Sequence of chain 1.E:
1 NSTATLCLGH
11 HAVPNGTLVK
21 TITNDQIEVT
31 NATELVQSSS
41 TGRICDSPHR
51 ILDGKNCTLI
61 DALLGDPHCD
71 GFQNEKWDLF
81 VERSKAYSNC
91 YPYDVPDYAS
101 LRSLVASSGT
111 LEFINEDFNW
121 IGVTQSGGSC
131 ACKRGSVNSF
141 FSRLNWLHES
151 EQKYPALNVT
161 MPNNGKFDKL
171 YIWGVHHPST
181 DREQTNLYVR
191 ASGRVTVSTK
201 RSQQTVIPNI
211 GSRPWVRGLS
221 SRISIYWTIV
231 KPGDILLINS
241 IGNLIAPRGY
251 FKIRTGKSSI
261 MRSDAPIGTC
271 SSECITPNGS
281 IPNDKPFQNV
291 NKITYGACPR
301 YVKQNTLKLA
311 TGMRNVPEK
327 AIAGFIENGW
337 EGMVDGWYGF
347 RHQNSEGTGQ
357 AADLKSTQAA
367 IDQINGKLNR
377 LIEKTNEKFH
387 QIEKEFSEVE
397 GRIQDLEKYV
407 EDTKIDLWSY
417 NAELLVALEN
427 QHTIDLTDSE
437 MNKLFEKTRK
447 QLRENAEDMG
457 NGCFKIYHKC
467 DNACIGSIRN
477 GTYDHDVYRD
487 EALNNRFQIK

Binding-site contacts:
Ligand atom N2 contacts residue ASN158 of chain 1.E at 3.0 Å (h-bond).
Ligand atom C7 contacts residue TRP215 of chain 1.F at 3.8 Å (hydrophobic).
Ligand atom O5 contacts residue LEU237 of chain 1.E at 4.1 Å.
Ligand atom O7 contacts residue TRP215 of chain 1.F at 2.8 Å (h-bond).
Ligand atom C8 contacts residue ILE235 of chain 1.E at 3.7 Å (hydrophobic).
Ligand atom C1 contacts residue ASN158 of chain 1.E at 1.4 Å.
Ligand atom C5 contacts residue LEU237 of chain 1.E at 4.3 Å (hydrophobic).
Ligand atom C4 contacts residue TRP215 of chain 1.F at 4.0 Å (hydrophobic).
Ligand atom C2 contacts residue SER212 of chain 1.F at 3.8 Å.
Ligand atom C8 contacts residue PRO214 of chain 1.F at 4.3 Å (hydrophobic).
Ligand atom C5 contacts residue ASN158 of chain 1.E at 3.6 Å.
Ligand atom C3 contacts residue SER212 of chain 1.F at 4.2 Å.
Ligand atom C3 contacts residue ASN158 of chain 1.E at 3.9 Å.
Ligand atom N2 contacts residue SER212 of chain 1.F at 2.9 Å (h-bond).
Ligand atom O5 contacts residue TRP215 of chain 1.F at 3.9 Å.
Ligand atom C2 contacts residue TRP215 of chain 1.F at 4.1 Å (hydrophobic).
Ligand atom C8 contacts residue THR160 of chain 1.E at 4.2 Å.
Ligand atom C6 contacts residue THR160 of chain 1.E at 4.0 Å.
Ligand atom O6 contacts residue THR160 of chain 1.E at 4.3 Å.
Ligand atom C8 contacts residue ASN158 of chain 1.E at 4.5 Å.
Ligand atom C7 contacts residue PRO214 of chain 1.F at 4.2 Å (hydrophobic).
Ligand atom O5 contacts residue TRP215 of chain 1.F at 4.1 Å.
Ligand atom C6 contacts residue TRP215 of chain 1.F at 4.3 Å (hydrophobic).
Ligand atom C4 contacts residue ASN158 of chain 1.E at 4.3 Å.
Ligand atom C7 contacts residue SER212 of chain 1.F at 3.7 Å.
Ligand atom O7 contacts residue ARG213 of chain 1.F at 4.1 Å.
Ligand atom C6 contacts residue TRP215 of chain 1.F at 4.3 Å (hydrophobic).
Ligand atom O6 contacts residue TRP215 of chain 1.F at 4.0 Å.
Ligand atom O3 contacts residue TRP215 of chain 1.F at 4.1 Å.
Ligand atom C1 contacts residue SER212 of chain 1.F at 3.9 Å.
Ligand atom O7 contacts residue ASN158 of chain 1.E at 3.2 Å (h-bond).
Ligand atom C7 contacts residue ASN158 of chain 1.E at 3.3 Å.
Ligand atom C6 contacts residue LEU237 of chain 1.E at 4.5 Å (hydrophobic).
Ligand atom C2 contacts residue ASN158 of chain 1.E at 2.5 Å.
Ligand atom C5 contacts residue TRP215 of chain 1.F at 3.7 Å (hydrophobic).
Ligand atom O7 contacts residue PRO214 of chain 1.F at 3.3 Å.
Ligand atom O5 contacts residue ASN158 of chain 1.E at 2.3 Å (h-bond).
Ligand atom C8 contacts residue SER212 of chain 1.F at 3.6 Å.
Ligand atom C1 contacts residue TRP215 of chain 1.F at 3.8 Å (hydrophobic).

A small-molecule ligand and the protein it binds are described below.
Small molecule (SMILES): CC(=O)N[C@H]1[C@H](O[C@H]2[C@H](O)[C@@H](NC(C)=O)CO[C@@H]2CO)O[C@H](CO)[C@@H](O[C@@H]2O[C@H](CO)[C@@H](O)[C@H](O)[C@@H]2O)[C@@H]1O

Sequence of chain 1.F:
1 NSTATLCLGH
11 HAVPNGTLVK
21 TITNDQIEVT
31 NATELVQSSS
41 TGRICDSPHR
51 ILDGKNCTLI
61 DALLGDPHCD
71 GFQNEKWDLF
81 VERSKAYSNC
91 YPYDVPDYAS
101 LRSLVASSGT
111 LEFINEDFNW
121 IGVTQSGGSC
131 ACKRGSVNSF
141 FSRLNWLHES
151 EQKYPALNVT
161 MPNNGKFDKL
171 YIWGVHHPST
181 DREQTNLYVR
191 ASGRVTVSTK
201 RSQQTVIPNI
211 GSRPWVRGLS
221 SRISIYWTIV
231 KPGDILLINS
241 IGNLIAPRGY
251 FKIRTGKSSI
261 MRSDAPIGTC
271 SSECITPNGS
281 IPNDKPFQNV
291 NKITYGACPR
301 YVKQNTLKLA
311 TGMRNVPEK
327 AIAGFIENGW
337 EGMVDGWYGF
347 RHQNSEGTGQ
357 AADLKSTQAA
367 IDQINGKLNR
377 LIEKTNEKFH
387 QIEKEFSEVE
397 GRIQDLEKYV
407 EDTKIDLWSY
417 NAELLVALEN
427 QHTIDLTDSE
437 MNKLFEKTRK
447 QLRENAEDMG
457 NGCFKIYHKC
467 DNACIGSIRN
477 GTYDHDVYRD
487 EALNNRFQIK